Sequence of chain 1.B:
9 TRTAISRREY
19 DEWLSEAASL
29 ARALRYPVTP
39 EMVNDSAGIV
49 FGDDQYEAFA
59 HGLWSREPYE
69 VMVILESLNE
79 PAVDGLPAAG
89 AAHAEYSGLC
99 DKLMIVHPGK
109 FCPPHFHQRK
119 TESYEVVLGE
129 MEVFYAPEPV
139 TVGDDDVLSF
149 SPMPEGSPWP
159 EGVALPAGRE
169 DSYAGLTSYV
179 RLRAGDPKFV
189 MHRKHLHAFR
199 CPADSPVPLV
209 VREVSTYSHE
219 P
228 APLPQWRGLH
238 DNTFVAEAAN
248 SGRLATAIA

The protein below binds the small molecule below.
Small molecule (SMILES): OC[C@@H]1O[C@H](O)[C@@H](O)[C@@H](O)[C@H]1O

Binding-site contacts:
Ligand atom C1 contacts residue VAL161 of chain 1.B at 3.1 Å (hydrophobic).
Ligand atom O3 contacts residue GLU159 of chain 1.B at 3.2 Å.
Ligand atom C2 contacts residue TRP157 of chain 1.B at 4.0 Å (hydrophobic).
Ligand atom C2 contacts residue PRO158 of chain 1.B at 3.6 Å (hydrophobic).
Ligand atom O3 contacts residue GLY160 of chain 1.B at 2.9 Å (h-bond).
Ligand atom O1 contacts residue VAL161 of chain 1.B at 2.6 Å (h-bond).
Ligand atom C3 contacts residue PRO158 of chain 1.B at 4.0 Å (hydrophobic).
Ligand atom O5 contacts residue VAL161 of chain 1.B at 4.0 Å.
Ligand atom O4 contacts residue GLU159 of chain 1.B at 4.1 Å.
Ligand atom O2 contacts residue GLY160 of chain 1.B at 3.3 Å (h-bond).
Ligand atom O2 contacts residue VAL161 of chain 1.B at 3.0 Å (h-bond).
Ligand atom O2 contacts residue GLU159 of chain 1.B at 3.5 Å.
Ligand atom C1 contacts residue TRP157 of chain 1.B at 4.3 Å (hydrophobic).
Ligand atom O1 contacts residue TRP157 of chain 1.B at 3.4 Å.
Ligand atom C2 contacts residue VAL161 of chain 1.B at 4.0 Å (hydrophobic).
Ligand atom C3 contacts residue GLU159 of chain 1.B at 3.8 Å.
Ligand atom O3 contacts residue PRO158 of chain 1.B at 4.2 Å.
Ligand atom C2 contacts residue GLY160 of chain 1.B at 4.1 Å.
Ligand atom O2 contacts residue TRP157 of chain 1.B at 4.2 Å.
Ligand atom C2 contacts residue GLU159 of chain 1.B at 4.2 Å.
Ligand atom O2 contacts residue PRO158 of chain 1.B at 2.5 Å (h-bond).
Ligand atom O3 contacts residue VAL161 of chain 1.B at 4.3 Å.
Ligand atom C3 contacts residue GLY160 of chain 1.B at 4.0 Å.